A protein and the small-molecule ligand that binds it are described below.
Small molecule (SMILES): CSCC[C@H](NC(=O)[C@H](Cc1ccccc1)NC(=O)[C@H]1CCCN1C(=O)[C@@H](N)CCCN=C(N)N)C(=O)NCC(=O)N[C@@H](C=O)[C@@H](C)O

Sequence of chain 52.P:
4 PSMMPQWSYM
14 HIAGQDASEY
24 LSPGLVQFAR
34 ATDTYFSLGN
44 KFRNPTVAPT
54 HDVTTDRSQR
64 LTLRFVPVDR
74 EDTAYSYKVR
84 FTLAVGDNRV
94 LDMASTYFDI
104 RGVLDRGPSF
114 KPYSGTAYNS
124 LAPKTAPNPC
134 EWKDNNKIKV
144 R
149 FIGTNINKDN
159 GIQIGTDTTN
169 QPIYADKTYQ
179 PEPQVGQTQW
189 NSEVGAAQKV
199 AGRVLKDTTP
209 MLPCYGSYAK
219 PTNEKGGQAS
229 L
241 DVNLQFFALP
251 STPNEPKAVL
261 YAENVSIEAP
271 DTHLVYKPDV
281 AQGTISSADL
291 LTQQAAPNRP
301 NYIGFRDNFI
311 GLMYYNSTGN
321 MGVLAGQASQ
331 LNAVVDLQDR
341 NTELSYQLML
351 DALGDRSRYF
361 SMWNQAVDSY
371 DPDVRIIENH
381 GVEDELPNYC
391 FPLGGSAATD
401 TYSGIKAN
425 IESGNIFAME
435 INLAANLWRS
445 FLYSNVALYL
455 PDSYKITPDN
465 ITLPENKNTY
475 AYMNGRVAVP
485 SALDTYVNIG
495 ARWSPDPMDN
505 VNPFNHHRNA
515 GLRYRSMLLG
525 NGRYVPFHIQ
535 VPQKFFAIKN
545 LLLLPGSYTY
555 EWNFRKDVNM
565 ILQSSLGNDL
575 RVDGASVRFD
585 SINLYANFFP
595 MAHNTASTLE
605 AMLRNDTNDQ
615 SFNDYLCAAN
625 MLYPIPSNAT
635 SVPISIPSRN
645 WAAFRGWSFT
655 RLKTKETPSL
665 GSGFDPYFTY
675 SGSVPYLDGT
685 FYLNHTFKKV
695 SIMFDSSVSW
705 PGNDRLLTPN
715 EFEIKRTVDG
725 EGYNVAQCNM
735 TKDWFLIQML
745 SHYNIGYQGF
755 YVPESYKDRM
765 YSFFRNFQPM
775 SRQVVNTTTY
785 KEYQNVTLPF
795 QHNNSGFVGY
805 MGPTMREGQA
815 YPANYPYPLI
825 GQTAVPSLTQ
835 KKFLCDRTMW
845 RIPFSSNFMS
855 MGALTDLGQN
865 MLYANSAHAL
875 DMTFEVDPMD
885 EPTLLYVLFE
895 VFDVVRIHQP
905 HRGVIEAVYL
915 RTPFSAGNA

Binding-site contacts:
Ligand atom O contacts residue VAL50 of chain 52.O at 3.7 Å.
Ligand atom CZ contacts residue PHE31 of chain 52.N at 4.3 Å (hydrophobic).
Ligand atom CA contacts residue ALA51 of chain 52.O at 4.4 Å (hydrophobic).
Ligand atom OG1 contacts residue THR49 of chain 52.O at 4.2 Å.
Ligand atom CE2 contacts residue ASP55 of chain 52.O at 3.6 Å.
Ligand atom NH1 contacts residue PHE31 of chain 52.N at 3.0 Å.
Ligand atom O contacts residue PRO52 of chain 52.O at 4.0 Å.
Ligand atom O contacts residue ALA34 of chain 52.N at 4.1 Å.
Ligand atom CD2 contacts residue TYR38 of chain 52.N at 3.8 Å (hydrophobic).
Ligand atom CB contacts residue VAL56 of chain 52.O at 4.2 Å (hydrophobic).
Ligand atom CB contacts residue THR49 of chain 52.O at 4.0 Å.
Ligand atom CD1 contacts residue TYR38 of chain 52.N at 4.4 Å (hydrophobic).
Ligand atom O contacts residue GLY17 of chain 52.O at 4.0 Å.
Ligand atom C contacts residue PRO52 of chain 52.O at 4.2 Å (hydrophobic).
Ligand atom O contacts residue THR49 of chain 52.O at 4.2 Å.
Ligand atom O contacts residue PRO48 of chain 52.O at 3.4 Å.
Ligand atom CE2 contacts residue THR599 of chain 52.O at 4.2 Å.
Ligand atom NH2 contacts residue THR602 of chain 52.O at 4.4 Å.
Ligand atom CA contacts residue PRO48 of chain 52.O at 4.2 Å (hydrophobic).
Ligand atom N contacts residue VAL50 of chain 52.O at 4.2 Å.
Ligand atom CA contacts residue VAL50 of chain 52.O at 3.0 Å (hydrophobic).
Ligand atom CB contacts residue PRO48 of chain 52.O at 3.9 Å (hydrophobic).
Ligand atom C contacts residue VAL50 of chain 52.O at 3.6 Å (hydrophobic).
Ligand atom N contacts residue VAL50 of chain 52.O at 3.6 Å (h-bond).
Ligand atom CB contacts residue ALA34 of chain 52.N at 4.3 Å (hydrophobic).
Ligand atom CG contacts residue TYR38 of chain 52.N at 3.7 Å (hydrophobic).
Ligand atom OG1 contacts residue PRO48 of chain 52.O at 3.1 Å.
Ligand atom CD2 contacts residue ASP55 of chain 52.O at 3.8 Å.
Ligand atom N contacts residue PRO52 of chain 52.O at 4.0 Å.
Ligand atom CA contacts residue PRO52 of chain 52.O at 4.1 Å (hydrophobic).
Ligand atom CD1 contacts residue ALA34 of chain 52.N at 4.3 Å (hydrophobic).
Ligand atom CD2 contacts residue HIS54 of chain 52.O at 4.4 Å.
Ligand atom CD2 contacts residue VAL56 of chain 52.O at 3.8 Å (hydrophobic).
Ligand atom CZ contacts residue PHE31 of chain 52.N at 4.2 Å (hydrophobic).
Ligand atom NH2 contacts residue MET606 of chain 52.O at 4.2 Å.
Ligand atom CB contacts residue PRO52 of chain 52.O at 3.8 Å (hydrophobic).
Ligand atom C contacts residue PRO48 of chain 52.O at 3.9 Å (hydrophobic).
Ligand atom NH1 contacts residue MET606 of chain 52.O at 4.0 Å.
Ligand atom CB contacts residue TYR38 of chain 52.N at 3.6 Å (hydrophobic).
Ligand atom NH1 contacts residue GLY27 of chain 52.N at 4.4 Å.

Sequence of chain 52.O:
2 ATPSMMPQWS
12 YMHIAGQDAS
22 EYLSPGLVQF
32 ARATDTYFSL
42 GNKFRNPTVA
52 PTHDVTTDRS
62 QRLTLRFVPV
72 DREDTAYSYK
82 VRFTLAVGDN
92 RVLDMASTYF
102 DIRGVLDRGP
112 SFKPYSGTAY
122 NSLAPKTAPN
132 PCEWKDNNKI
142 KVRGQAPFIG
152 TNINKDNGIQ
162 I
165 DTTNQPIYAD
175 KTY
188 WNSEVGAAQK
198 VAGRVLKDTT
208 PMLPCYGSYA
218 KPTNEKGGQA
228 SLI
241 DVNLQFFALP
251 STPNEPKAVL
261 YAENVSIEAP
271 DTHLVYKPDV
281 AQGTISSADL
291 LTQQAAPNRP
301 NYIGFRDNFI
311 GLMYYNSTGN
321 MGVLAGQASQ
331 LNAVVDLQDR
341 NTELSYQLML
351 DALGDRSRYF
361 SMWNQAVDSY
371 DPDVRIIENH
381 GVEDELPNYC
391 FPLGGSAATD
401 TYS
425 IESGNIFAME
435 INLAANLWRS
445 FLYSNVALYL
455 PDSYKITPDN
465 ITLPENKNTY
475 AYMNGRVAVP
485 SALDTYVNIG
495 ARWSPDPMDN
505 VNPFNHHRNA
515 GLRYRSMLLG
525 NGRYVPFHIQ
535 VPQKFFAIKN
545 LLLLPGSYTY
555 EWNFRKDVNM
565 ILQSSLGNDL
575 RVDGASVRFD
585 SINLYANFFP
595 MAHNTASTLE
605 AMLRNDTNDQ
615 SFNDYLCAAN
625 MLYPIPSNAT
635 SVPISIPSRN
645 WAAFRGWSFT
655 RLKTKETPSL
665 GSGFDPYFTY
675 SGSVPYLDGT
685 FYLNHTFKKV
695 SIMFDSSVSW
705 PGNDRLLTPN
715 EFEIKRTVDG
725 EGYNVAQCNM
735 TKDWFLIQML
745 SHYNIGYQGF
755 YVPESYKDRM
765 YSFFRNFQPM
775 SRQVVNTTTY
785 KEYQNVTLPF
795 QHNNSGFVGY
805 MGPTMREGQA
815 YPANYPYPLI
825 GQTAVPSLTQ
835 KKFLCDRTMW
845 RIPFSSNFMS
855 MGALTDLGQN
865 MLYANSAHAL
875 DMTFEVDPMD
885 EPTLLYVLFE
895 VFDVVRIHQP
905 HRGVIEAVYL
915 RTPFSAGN

Sequence of chain 52.N:
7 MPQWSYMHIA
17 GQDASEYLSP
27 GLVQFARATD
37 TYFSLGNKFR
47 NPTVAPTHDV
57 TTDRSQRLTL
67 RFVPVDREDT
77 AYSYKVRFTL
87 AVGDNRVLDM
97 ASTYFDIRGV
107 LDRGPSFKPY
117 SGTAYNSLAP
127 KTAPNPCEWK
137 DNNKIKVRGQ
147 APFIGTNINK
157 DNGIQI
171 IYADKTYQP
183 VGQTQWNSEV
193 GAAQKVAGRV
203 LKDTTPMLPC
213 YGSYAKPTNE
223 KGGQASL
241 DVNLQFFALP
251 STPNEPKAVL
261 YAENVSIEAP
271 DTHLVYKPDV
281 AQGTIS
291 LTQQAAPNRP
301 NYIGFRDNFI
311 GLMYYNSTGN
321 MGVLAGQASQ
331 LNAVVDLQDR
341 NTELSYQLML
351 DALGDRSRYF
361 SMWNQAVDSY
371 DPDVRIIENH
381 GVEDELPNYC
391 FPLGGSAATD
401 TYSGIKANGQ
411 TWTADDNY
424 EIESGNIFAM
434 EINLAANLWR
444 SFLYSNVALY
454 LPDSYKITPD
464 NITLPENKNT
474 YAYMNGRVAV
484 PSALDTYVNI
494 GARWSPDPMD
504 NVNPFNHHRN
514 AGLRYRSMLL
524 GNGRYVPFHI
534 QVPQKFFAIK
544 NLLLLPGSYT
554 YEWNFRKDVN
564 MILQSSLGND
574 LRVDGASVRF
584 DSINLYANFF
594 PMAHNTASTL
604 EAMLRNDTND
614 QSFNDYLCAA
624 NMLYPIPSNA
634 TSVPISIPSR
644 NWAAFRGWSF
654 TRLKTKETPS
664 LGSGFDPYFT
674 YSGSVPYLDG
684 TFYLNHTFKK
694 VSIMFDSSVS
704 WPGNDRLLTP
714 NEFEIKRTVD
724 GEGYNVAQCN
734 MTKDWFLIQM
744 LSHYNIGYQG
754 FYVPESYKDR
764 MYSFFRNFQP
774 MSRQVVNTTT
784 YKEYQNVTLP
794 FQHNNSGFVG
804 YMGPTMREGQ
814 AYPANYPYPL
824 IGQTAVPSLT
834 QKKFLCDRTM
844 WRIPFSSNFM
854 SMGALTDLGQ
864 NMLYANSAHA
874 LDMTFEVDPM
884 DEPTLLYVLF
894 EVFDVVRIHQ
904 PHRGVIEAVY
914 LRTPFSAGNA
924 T